This small molecule binds to this protein.
Small molecule (SMILES): Nc1ncnc2c1ncn2[C@@H]1O[C@H](CO[P](=O)(O)O[P](=O)(O)NP(=O)(O)O)[C@@H](O)[C@H]1O

Binding-site contacts:
Ligand atom PB contacts residue MG1 of chain 1.K at 3.4 Å.
Ligand atom O1B contacts residue GLY85 of chain 1.B at 3.1 Å (h-bond).
Ligand atom O4' contacts residue ALA244 of chain 1.B at 3.3 Å.
Ligand atom N7 contacts residue GLY83 of chain 1.B at 3.5 Å (h-bond).
Ligand atom O2' contacts residue GLN247 of chain 1.B at 2.5 Å (h-bond).
Ligand atom O2' contacts residue ARG36 of chain 1.B at 2.9 Å (salt-bridge).
Ligand atom O3' contacts residue GLN247 of chain 1.B at 2.9 Å (h-bond).
Ligand atom O2G contacts residue PRO82 of chain 1.B at 3.5 Å.
Ligand atom O3G contacts residue ASN182 of chain 1.B at 3.0 Å (h-bond).
Ligand atom O2A contacts residue GLY85 of chain 1.B at 3.2 Å.
Ligand atom O2G contacts residue ARG196 of chain 1.E at 2.9 Å (salt-bridge).
Ligand atom C6 contacts residue PRO243 of chain 1.B at 3.4 Å (hydrophobic).
Ligand atom N3B contacts residue GLY83 of chain 1.B at 3.0 Å (h-bond).
Ligand atom O2B contacts residue SER87 of chain 1.B at 3.1 Å (h-bond).
Ligand atom C2' contacts residue GLN247 of chain 1.B at 3.4 Å.
Ligand atom PG contacts residue MG1 of chain 1.K at 3.2 Å.
Ligand atom N3B contacts residue MG1 of chain 1.K at 3.5 Å.
Ligand atom N1 contacts residue VAL42 of chain 1.B at 3.1 Å (h-bond).
Ligand atom O2G contacts residue ARG193 of chain 1.E at 2.9 Å (salt-bridge).
Ligand atom O2A contacts residue SER88 of chain 1.B at 2.7 Å (h-bond).
Ligand atom O1G contacts residue MG1 of chain 1.K at 2.0 Å.
Ligand atom N6 contacts residue VAL42 of chain 1.B at 2.9 Å (h-bond).
Ligand atom O3G contacts residue LYS86 of chain 1.B at 2.7 Å (salt-bridge).
Ligand atom O1G contacts residue ARG196 of chain 1.E at 3.1 Å (salt-bridge).
Ligand atom O2A contacts residue LYS86 of chain 1.B at 3.4 Å (salt-bridge).
Ligand atom O1B contacts residue LYS86 of chain 1.B at 3.0 Å (salt-bridge).
Ligand atom O1B contacts residue GLY83 of chain 1.B at 3.6 Å (h-bond).
Ligand atom C1' contacts residue GLN247 of chain 1.B at 3.4 Å.
Ligand atom N7 contacts residue PRO243 of chain 1.B at 3.3 Å.
Ligand atom C8 contacts residue GLY83 of chain 1.B at 3.3 Å.
Ligand atom N3B contacts residue ARG193 of chain 1.E at 3.2 Å (salt-bridge).
Ligand atom O2A contacts residue SER87 of chain 1.B at 3.5 Å (h-bond).
Ligand atom N7 contacts residue CYS84 of chain 1.B at 3.0 Å.
Ligand atom N7 contacts residue GLY85 of chain 1.B at 3.0 Å (h-bond).
Ligand atom N6 contacts residue CYS84 of chain 1.B at 3.1 Å (h-bond).
Ligand atom C5' contacts residue ARG193 of chain 1.E at 3.6 Å.
Ligand atom C5' contacts residue ASP167 of chain 1.E at 3.3 Å.
Ligand atom O2B contacts residue MG1 of chain 1.K at 2.1 Å.
Ligand atom C5 contacts residue PRO243 of chain 1.B at 3.2 Å (hydrophobic).
Ligand atom O1B contacts residue CYS84 of chain 1.B at 3.1 Å (h-bond).

Sequence of chain 1.E:
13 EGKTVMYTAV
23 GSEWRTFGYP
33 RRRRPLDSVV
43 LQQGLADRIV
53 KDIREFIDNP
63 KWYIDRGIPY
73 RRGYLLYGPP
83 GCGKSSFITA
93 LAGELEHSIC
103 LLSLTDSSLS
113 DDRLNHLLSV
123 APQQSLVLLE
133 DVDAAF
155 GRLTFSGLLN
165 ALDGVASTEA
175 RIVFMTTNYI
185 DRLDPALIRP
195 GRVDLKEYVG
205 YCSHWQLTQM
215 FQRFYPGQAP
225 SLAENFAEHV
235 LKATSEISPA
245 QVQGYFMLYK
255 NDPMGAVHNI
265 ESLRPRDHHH

Sequence of chain 1.B:
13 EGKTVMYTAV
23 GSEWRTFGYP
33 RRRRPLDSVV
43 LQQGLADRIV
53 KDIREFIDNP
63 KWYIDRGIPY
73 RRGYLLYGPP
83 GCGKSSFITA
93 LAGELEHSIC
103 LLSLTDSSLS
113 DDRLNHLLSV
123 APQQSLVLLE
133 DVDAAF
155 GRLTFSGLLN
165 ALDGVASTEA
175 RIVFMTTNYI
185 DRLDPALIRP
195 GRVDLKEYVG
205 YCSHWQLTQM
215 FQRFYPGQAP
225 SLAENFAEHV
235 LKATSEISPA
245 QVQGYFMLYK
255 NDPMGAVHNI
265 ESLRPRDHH